Sequence of chain 1.B:
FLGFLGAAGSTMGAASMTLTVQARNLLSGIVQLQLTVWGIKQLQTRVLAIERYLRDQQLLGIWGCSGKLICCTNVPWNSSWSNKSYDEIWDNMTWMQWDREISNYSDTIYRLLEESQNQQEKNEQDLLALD

Binding-site contacts:
Ligand atom C7 contacts residue ASN78 of chain 1.B at 3.6 Å.
Ligand atom O6 contacts residue TYR105 of chain 1.B at 3.5 Å.
Ligand atom C1 contacts residue ASN78 of chain 1.B at 2.8 Å.
Ligand atom O6 contacts residue TRP81 of chain 1.B at 3.6 Å (h-bond).
Ligand atom C6 contacts residue TYR105 of chain 1.B at 3.8 Å (hydrophobic).
Ligand atom O5 contacts residue SER80 of chain 1.B at 3.7 Å.
Ligand atom C8 contacts residue ASN78 of chain 1.B at 4.1 Å.
Ligand atom C1 contacts residue SER80 of chain 1.B at 3.3 Å.
Ligand atom C5 contacts residue SER80 of chain 1.B at 4.2 Å.
Ligand atom O5 contacts residue ASN78 of chain 1.B at 3.2 Å (h-bond).
Ligand atom O6 contacts residue THR108 of chain 1.B at 4.4 Å.
Ligand atom O5 contacts residue TRP81 of chain 1.B at 4.1 Å.
Ligand atom N2 contacts residue ASN78 of chain 1.B at 4.0 Å.
Ligand atom C2 contacts residue ASN78 of chain 1.B at 3.7 Å.
Ligand atom O7 contacts residue ASN78 of chain 1.B at 2.9 Å (h-bond).

The small molecule below binds the protein below.
Small molecule (SMILES): CC(=O)N[C@H]1[C@H](O[C@H]2[C@H](O)[C@@H](NC(C)=O)CO[C@@H]2CO)O[C@H](CO)[C@@H](O)[C@@H]1O